Sequence of chain 1.A:
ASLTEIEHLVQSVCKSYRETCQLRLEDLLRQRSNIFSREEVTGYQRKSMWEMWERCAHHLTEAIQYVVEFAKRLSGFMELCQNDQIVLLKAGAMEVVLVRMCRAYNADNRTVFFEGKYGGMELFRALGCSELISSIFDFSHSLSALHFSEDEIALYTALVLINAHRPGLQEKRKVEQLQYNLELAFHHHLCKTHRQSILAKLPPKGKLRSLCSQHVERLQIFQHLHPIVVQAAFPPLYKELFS

Binding-site contacts:
Ligand atom CG1 contacts residue LEU237 of chain 1.A at 4.1 Å (hydrophobic).
Ligand atom CB contacts residue VAL68 of chain 1.A at 4.0 Å (hydrophobic).
Ligand atom CG contacts residue GLN82 of chain 1.A at 3.9 Å.
Ligand atom CD2 contacts residue LEU89 of chain 1.A at 3.9 Å (hydrophobic).
Ligand atom C contacts residue LYS72 of chain 1.A at 3.4 Å.
Ligand atom CE1 contacts residue ILE86 of chain 1.A at 3.2 Å (hydrophobic).
Ligand atom CG contacts residue GLU240 of chain 1.A at 4.0 Å.
Ligand atom N contacts residue GLU240 of chain 1.A at 3.2 Å (salt-bridge).
Ligand atom CD2 contacts residue PHE77 of chain 1.A at 3.9 Å (hydrophobic).
Ligand atom CB contacts residue GLU240 of chain 1.A at 3.3 Å.
Ligand atom CD1 contacts residue GLN85 of chain 1.A at 3.8 Å.
Ligand atom ND1 contacts residue ILE86 of chain 1.A at 3.6 Å.
Ligand atom ND1 contacts residue GLN82 of chain 1.A at 3.3 Å (h-bond).
Ligand atom CD1 contacts residue VAL68 of chain 1.A at 3.8 Å (hydrophobic).
Ligand atom CA contacts residue GLU240 of chain 1.A at 3.5 Å.
Ligand atom O contacts residue LYS72 of chain 1.A at 2.7 Å (salt-bridge).
Ligand atom CB contacts residue GLU240 of chain 1.A at 3.1 Å.
Ligand atom CG contacts residue ILE86 of chain 1.A at 4.1 Å (hydrophobic).
Ligand atom CD2 contacts residue LYS72 of chain 1.A at 3.7 Å.
Ligand atom CA contacts residue GLU240 of chain 1.A at 3.8 Å.
Ligand atom CB contacts residue GLN82 of chain 1.A at 3.8 Å.
Ligand atom N contacts residue LEU237 of chain 1.A at 4.0 Å.
Ligand atom C contacts residue GLU240 of chain 1.A at 3.9 Å.
Ligand atom O contacts residue MET78 of chain 1.A at 3.7 Å.
Ligand atom CD1 contacts residue PRO236 of chain 1.A at 4.1 Å (hydrophobic).
Ligand atom N contacts residue GLU240 of chain 1.A at 3.4 Å (salt-bridge).
Ligand atom CD1 contacts residue LEU89 of chain 1.A at 4.0 Å (hydrophobic).
Ligand atom CA contacts residue GLN82 of chain 1.A at 3.9 Å.
Ligand atom C contacts residue GLU240 of chain 1.A at 3.9 Å.
Ligand atom CD2 contacts residue ILE86 of chain 1.A at 4.1 Å (hydrophobic).
Ligand atom CG1 contacts residue GLU240 of chain 1.A at 3.7 Å.
Ligand atom CB contacts residue LEU237 of chain 1.A at 4.1 Å (hydrophobic).
Ligand atom CG1 contacts residue PRO236 of chain 1.A at 3.8 Å (hydrophobic).
Ligand atom CD2 contacts residue ILE86 of chain 1.A at 4.1 Å (hydrophobic).
Ligand atom CA contacts residue LYS72 of chain 1.A at 3.6 Å.
Ligand atom N contacts residue GLU240 of chain 1.A at 2.9 Å (salt-bridge).
Ligand atom CG2 contacts residue LEU237 of chain 1.A at 4.0 Å (hydrophobic).
Ligand atom CD2 contacts residue LEU241 of chain 1.A at 4.0 Å (hydrophobic).
Ligand atom NE2 contacts residue ILE86 of chain 1.A at 3.5 Å.
Ligand atom CD1 contacts residue LEU237 of chain 1.A at 3.9 Å (hydrophobic).

This protein binds this small molecule.
Small molecule (SMILES): CC[C@@H](C=O)NC(=O)[C@H](CC(C)C)NC(=O)[C@H](CC(C)C)NC(=O)[C@H](C)NC(=O)[C@H](Cc1cnc[nH]1)NC(=O)[C@H](CC(C)C)NC(=O)[C@@H](NC(=O)[C@@H](N)CCCCN)[C@@H](C)CC